A protein and the small-molecule ligand that binds it are described below.
Small molecule (SMILES): Cc1cc2c3c(c1C)C(C)(C)C[C@@H](S(=O)(=O)O)N3c1c([nH]c(=O)[nH]c1=O)N2C[C@H](O)[C@H](O)[C@H](O)COP(=O)(O)O

Binding-site contacts:
Ligand atom C7 contacts residue ILE198 of chain 1.A at 3.5 Å (hydrophobic).
Ligand atom CBE contacts residue ILE198 of chain 1.A at 3.5 Å (hydrophobic).
Ligand atom OAK contacts residue NA1 of chain 1.F at 2.5 Å (h-bond).
Ligand atom OAF contacts residue TYR199 of chain 1.A at 2.6 Å (h-bond).
Ligand atom OAG contacts residue ALA251 of chain 1.A at 3.6 Å (h-bond).
Ligand atom OAF contacts residue ARG217 of chain 1.A at 3.4 Å.
Ligand atom N1 contacts residue ILE198 of chain 1.A at 3.3 Å (h-bond).
Ligand atom OAF contacts residue GLY218 of chain 1.A at 3.0 Å (h-bond).
Ligand atom O4 contacts residue ARG200 of chain 1.A at 3.0 Å.
Ligand atom N8 contacts residue ILE198 of chain 1.A at 3.3 Å (h-bond).
Ligand atom C2 contacts residue ARG217 of chain 1.A at 3.6 Å.
Ligand atom OAF contacts residue ASN195 of chain 1.A at 3.6 Å.
Ligand atom PBJ contacts residue ASN195 of chain 1.A at 3.4 Å.
Ligand atom O4 contacts residue ARG212 of chain 1.A at 3.0 Å (salt-bridge).
Ligand atom O10 contacts residue ARG212 of chain 1.A at 3.4 Å (salt-bridge).
Ligand atom OAG contacts residue VAL252 of chain 1.A at 3.5 Å (h-bond).
Ligand atom OAK contacts residue MN1 of chain 1.D at 2.1 Å.
Ligand atom OAG contacts residue NA1 of chain 1.F at 3.7 Å.
Ligand atom OAK contacts residue LEU196 of chain 1.A at 3.7 Å.
Ligand atom CAC contacts residue THR180 of chain 1.A at 3.1 Å.
Ligand atom C4 contacts residue ARG200 of chain 1.A at 3.7 Å.
Ligand atom N1 contacts residue ARG217 of chain 1.A at 3.3 Å (salt-bridge).
Ligand atom PBJ contacts residue NA1 of chain 1.F at 3.1 Å.
Ligand atom C8A contacts residue ILE198 of chain 1.A at 3.0 Å (hydrophobic).
Ligand atom OAK contacts residue GLU261 of chain 1.A at 2.8 Å (salt-bridge).
Ligand atom O2 contacts residue ARG217 of chain 1.A at 2.9 Å (salt-bridge).
Ligand atom OAH contacts residue ILE198 of chain 1.A at 2.7 Å (h-bond).
Ligand atom OAT contacts residue NA1 of chain 1.F at 2.5 Å (h-bond).
Ligand atom C4 contacts residue ARG212 of chain 1.A at 3.4 Å.
Ligand atom O9 contacts residue THR342 of chain 1.A at 3.7 Å.
Ligand atom OAI contacts residue ARG217 of chain 1.A at 3.4 Å (salt-bridge).
Ligand atom CAB contacts residue THR180 of chain 1.A at 3.6 Å.
Ligand atom O2 contacts residue LEU214 of chain 1.A at 3.0 Å (h-bond).
Ligand atom PBJ contacts residue MN1 of chain 1.D at 3.5 Å.
Ligand atom CAQ contacts residue ARG217 of chain 1.A at 3.7 Å.
Ligand atom C4A contacts residue ILE198 of chain 1.A at 3.4 Å (hydrophobic).
Ligand atom OAK contacts residue ASN195 of chain 1.A at 2.1 Å (h-bond).
Ligand atom N3 contacts residue ARG212 of chain 1.A at 3.0 Å (salt-bridge).
Ligand atom CAC contacts residue ARG200 of chain 1.A at 3.7 Å.
Ligand atom O2 contacts residue TYR199 of chain 1.A at 3.7 Å.

Sequence of chain 1.A:
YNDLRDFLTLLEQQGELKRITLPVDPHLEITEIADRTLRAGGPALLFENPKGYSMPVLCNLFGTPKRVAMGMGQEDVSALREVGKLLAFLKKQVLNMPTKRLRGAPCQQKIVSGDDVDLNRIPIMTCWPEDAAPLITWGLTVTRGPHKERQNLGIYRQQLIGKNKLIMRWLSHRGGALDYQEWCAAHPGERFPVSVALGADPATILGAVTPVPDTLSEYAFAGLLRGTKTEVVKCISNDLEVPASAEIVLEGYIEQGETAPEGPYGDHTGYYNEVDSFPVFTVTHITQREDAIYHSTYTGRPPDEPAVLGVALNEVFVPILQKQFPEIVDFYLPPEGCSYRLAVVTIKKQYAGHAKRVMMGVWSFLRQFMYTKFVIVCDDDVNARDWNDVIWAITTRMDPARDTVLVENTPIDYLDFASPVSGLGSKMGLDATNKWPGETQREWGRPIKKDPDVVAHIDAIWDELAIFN